The protein below binds the small molecule below.
Small molecule (SMILES): CC(=O)N[C@@H]1[C@@H](O)[C@H](O)[C@@H](CO)O[C@H]1O

Binding-site contacts:
Ligand atom C7 contacts residue ASN94 of chain 1.G at 3.1 Å.
Ligand atom C2 contacts residue ASN94 of chain 1.G at 2.4 Å.
Ligand atom N2 contacts residue ASN94 of chain 1.G at 2.8 Å (h-bond).
Ligand atom C1 contacts residue ASN94 of chain 1.G at 1.4 Å.
Ligand atom C4 contacts residue ASN94 of chain 1.G at 4.2 Å.
Ligand atom O7 contacts residue ASN94 of chain 1.G at 3.0 Å (h-bond).
Ligand atom O5 contacts residue ASN94 of chain 1.G at 2.4 Å (h-bond).
Ligand atom C3 contacts residue ASN94 of chain 1.G at 3.7 Å.
Ligand atom C8 contacts residue ASN94 of chain 1.G at 4.2 Å.
Ligand atom C5 contacts residue ASN94 of chain 1.G at 3.6 Å.

Sequence of chain 1.G:
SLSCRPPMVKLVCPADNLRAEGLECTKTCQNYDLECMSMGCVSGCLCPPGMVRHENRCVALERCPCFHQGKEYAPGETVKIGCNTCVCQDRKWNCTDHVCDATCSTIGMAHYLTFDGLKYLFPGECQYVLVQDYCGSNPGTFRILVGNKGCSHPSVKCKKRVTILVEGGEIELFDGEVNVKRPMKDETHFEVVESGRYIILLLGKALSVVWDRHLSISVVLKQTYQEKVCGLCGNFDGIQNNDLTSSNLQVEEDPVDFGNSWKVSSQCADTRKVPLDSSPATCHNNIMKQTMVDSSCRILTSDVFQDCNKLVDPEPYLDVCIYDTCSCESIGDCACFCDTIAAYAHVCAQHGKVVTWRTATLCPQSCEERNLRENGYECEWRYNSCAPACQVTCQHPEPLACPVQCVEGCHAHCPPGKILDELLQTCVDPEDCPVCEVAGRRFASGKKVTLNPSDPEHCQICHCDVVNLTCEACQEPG